Sequence of chain 1.C:
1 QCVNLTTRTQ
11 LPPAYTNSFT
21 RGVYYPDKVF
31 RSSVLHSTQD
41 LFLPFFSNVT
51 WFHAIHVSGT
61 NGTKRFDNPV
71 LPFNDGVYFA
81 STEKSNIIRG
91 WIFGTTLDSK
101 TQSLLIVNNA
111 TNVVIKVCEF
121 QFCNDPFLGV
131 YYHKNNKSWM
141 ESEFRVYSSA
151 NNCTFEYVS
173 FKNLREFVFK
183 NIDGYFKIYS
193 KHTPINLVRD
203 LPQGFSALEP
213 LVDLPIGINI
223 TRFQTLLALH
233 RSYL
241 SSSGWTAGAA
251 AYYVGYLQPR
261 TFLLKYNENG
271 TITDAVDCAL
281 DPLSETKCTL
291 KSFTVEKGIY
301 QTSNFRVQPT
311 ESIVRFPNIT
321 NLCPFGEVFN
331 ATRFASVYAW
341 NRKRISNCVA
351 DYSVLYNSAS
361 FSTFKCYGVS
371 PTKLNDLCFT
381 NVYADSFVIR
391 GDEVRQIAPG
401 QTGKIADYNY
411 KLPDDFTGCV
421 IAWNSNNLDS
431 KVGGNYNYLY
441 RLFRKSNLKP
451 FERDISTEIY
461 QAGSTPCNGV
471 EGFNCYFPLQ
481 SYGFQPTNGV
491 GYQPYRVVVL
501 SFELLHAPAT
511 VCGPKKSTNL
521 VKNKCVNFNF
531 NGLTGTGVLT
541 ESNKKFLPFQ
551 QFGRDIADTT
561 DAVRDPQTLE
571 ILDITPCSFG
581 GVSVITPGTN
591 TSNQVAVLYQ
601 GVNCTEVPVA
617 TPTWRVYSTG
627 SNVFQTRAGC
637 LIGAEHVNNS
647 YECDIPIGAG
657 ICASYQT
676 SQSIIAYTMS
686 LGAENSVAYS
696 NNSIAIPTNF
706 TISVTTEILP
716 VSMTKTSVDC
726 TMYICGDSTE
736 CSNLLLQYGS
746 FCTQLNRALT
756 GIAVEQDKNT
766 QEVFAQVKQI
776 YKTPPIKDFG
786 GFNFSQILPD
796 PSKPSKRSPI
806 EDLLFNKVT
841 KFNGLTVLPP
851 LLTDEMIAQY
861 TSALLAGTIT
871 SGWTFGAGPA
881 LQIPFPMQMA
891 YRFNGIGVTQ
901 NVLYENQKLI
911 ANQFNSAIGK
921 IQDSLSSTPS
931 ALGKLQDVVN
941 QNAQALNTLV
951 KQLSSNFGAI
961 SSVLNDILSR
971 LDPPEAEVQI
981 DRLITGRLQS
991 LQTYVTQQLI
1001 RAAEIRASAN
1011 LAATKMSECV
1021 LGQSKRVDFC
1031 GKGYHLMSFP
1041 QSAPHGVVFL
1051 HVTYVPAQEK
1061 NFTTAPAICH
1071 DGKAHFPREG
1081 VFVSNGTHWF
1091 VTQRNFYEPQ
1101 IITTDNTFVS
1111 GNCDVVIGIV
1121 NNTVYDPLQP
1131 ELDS

Binding-site contacts:
Ligand atom O5 contacts residue ASN1085 of chain 1.C at 2.4 Å (h-bond).
Ligand atom C1 contacts residue PHE1090 of chain 1.C at 4.4 Å (hydrophobic).
Ligand atom O4 contacts residue HIS1088 of chain 1.C at 3.5 Å.
Ligand atom C5 contacts residue ASN1085 of chain 1.C at 3.7 Å.
Ligand atom C3 contacts residue THR1087 of chain 1.C at 3.5 Å.
Ligand atom C8 contacts residue HIS1088 of chain 1.C at 3.5 Å.
Ligand atom C1 contacts residue THR1087 of chain 1.C at 3.3 Å.
Ligand atom O5 contacts residue HIS1088 of chain 1.C at 4.2 Å.
Ligand atom O5 contacts residue THR1087 of chain 1.C at 4.2 Å.
Ligand atom O5 contacts residue PHE1090 of chain 1.C at 3.5 Å.
Ligand atom C5 contacts residue THR1087 of chain 1.C at 4.2 Å.
Ligand atom N2 contacts residue HIS1088 of chain 1.C at 4.4 Å.
Ligand atom C2 contacts residue THR1087 of chain 1.C at 3.6 Å.
Ligand atom C6 contacts residue PHE1090 of chain 1.C at 3.4 Å (hydrophobic).
Ligand atom O7 contacts residue ASN1085 of chain 1.C at 3.2 Å (h-bond).
Ligand atom C2 contacts residue ASN1085 of chain 1.C at 2.5 Å.
Ligand atom C5 contacts residue HIS1088 of chain 1.C at 3.5 Å.
Ligand atom C6 contacts residue HIS1088 of chain 1.C at 4.4 Å.
Ligand atom N2 contacts residue ASN1085 of chain 1.C at 2.9 Å (h-bond).
Ligand atom C5 contacts residue PHE1090 of chain 1.C at 3.7 Å (hydrophobic).
Ligand atom N2 contacts residue THR1087 of chain 1.C at 3.5 Å (h-bond).
Ligand atom C7 contacts residue ASN1085 of chain 1.C at 3.2 Å.
Ligand atom C4 contacts residue ASN1085 of chain 1.C at 4.2 Å.
Ligand atom O6 contacts residue PHE1090 of chain 1.C at 4.3 Å.
Ligand atom C8 contacts residue ASN1085 of chain 1.C at 4.1 Å.
Ligand atom C3 contacts residue HIS1088 of chain 1.C at 4.0 Å.
Ligand atom C4 contacts residue HIS1088 of chain 1.C at 4.0 Å.
Ligand atom C1 contacts residue HIS1088 of chain 1.C at 4.2 Å.
Ligand atom C8 contacts residue THR1087 of chain 1.C at 4.4 Å.
Ligand atom C1 contacts residue ASN1085 of chain 1.C at 1.4 Å.
Ligand atom C4 contacts residue THR1087 of chain 1.C at 4.4 Å.
Ligand atom O7 contacts residue HIS1088 of chain 1.C at 2.7 Å (h-bond).
Ligand atom C7 contacts residue HIS1088 of chain 1.C at 3.3 Å.
Ligand atom C3 contacts residue ASN1085 of chain 1.C at 3.8 Å.

A small-molecule ligand and the protein it binds are described below.
Small molecule (SMILES): CC(=O)N[C@H]1[C@H](O[C@H]2[C@H](O)[C@@H](NC(C)=O)CO[C@@H]2CO)O[C@H](CO)[C@@H](O)[C@@H]1O